Sequence of chain 1.E:
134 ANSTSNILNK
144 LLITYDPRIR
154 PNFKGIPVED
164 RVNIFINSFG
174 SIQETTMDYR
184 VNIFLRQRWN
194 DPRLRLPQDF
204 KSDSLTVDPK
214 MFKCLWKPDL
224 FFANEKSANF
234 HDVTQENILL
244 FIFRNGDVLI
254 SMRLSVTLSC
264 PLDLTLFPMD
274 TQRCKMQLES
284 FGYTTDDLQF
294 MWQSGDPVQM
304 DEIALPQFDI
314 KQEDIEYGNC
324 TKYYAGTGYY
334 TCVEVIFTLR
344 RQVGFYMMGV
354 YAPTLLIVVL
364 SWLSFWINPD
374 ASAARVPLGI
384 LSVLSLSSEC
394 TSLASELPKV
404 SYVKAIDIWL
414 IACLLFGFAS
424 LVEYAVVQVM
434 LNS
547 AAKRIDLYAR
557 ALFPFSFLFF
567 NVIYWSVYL

Sequence of chain 1.A:
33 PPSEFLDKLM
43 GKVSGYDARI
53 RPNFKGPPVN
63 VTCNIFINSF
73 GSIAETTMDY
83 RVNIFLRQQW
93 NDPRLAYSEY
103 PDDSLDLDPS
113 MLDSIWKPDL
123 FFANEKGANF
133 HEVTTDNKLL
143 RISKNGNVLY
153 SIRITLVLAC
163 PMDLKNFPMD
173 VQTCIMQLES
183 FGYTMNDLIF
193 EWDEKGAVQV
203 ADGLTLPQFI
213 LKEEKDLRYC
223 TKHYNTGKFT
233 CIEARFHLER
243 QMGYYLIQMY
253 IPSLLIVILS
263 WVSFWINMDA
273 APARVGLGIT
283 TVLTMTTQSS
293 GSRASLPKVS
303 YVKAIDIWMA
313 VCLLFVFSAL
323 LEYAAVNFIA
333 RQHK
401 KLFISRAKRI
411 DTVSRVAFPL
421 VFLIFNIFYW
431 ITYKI

A protein and the small-molecule ligand that binds it are described below.
Small molecule (SMILES): NCC(=O)O

Binding-site contacts:
Ligand atom C contacts residue SER254 of chain 1.E at 3.8 Å.
Ligand atom C contacts residue PHE231 of chain 1.A at 4.0 Å (hydrophobic).
Ligand atom C contacts residue LEU242 of chain 1.E at 4.4 Å (hydrophobic).
Ligand atom CA contacts residue SER254 of chain 1.E at 4.3 Å.
Ligand atom OXT contacts residue THR228 of chain 1.A at 4.1 Å.
Ligand atom N contacts residue PHE231 of chain 1.A at 3.3 Å.
Ligand atom CA contacts residue PHE231 of chain 1.A at 3.8 Å (hydrophobic).
Ligand atom O contacts residue THR228 of chain 1.A at 3.1 Å (h-bond).
Ligand atom CA contacts residue PHE187 of chain 1.E at 4.5 Å (hydrophobic).
Ligand atom N contacts residue PHE183 of chain 1.A at 2.5 Å (h-bond).
Ligand atom C contacts residue THR228 of chain 1.A at 4.0 Å.
Ligand atom O contacts residue PHE231 of chain 1.A at 3.4 Å.
Ligand atom CA contacts residue LEU242 of chain 1.E at 4.5 Å (hydrophobic).
Ligand atom OXT contacts residue ARG189 of chain 1.E at 4.0 Å.
Ligand atom CA contacts residue PHE183 of chain 1.A at 3.7 Å (hydrophobic).
Ligand atom O contacts residue ARG189 of chain 1.E at 4.5 Å.
Ligand atom OXT contacts residue SER254 of chain 1.E at 2.7 Å (h-bond).
Ligand atom N contacts residue LEU242 of chain 1.E at 3.7 Å.
Ligand atom O contacts residue TYR226 of chain 1.A at 4.2 Å.